Binding-site contacts:
Ligand atom C5' contacts residue VAL248 of chain 1.C at 4.0 Å (hydrophobic).
Ligand atom C6' contacts residue ARG251 of chain 1.C at 4.0 Å.
Ligand atom C1 contacts residue ARG251 of chain 1.C at 3.8 Å.
Ligand atom O1 contacts residue TYR243 of chain 1.C at 2.9 Å (h-bond).
Ligand atom C1' contacts residue ARG251 of chain 1.C at 3.5 Å.
Ligand atom C2 contacts residue ARG251 of chain 1.C at 4.2 Å.
Ligand atom N contacts residue ARG251 of chain 1.C at 2.8 Å (salt-bridge).
Ligand atom N contacts residue TYR37 of chain 1.C at 4.3 Å.
Ligand atom S contacts residue TYR243 of chain 1.C at 4.0 Å.
Ligand atom O2 contacts residue ALA247 of chain 1.C at 3.9 Å.
Ligand atom C1 contacts residue ALA247 of chain 1.C at 4.4 Å (hydrophobic).
Ligand atom C6' contacts residue ALA247 of chain 1.C at 4.1 Å (hydrophobic).
Ligand atom C2' contacts residue ARG251 of chain 1.C at 3.9 Å.
Ligand atom C6' contacts residue VAL248 of chain 1.C at 4.0 Å (hydrophobic).
Ligand atom O1 contacts residue MET36 of chain 1.C at 4.1 Å.
Ligand atom O2 contacts residue TYR243 of chain 1.C at 3.3 Å.
Ligand atom C2 contacts residue MET36 of chain 1.C at 3.9 Å (hydrophobic).

Sequence of chain 1.C:
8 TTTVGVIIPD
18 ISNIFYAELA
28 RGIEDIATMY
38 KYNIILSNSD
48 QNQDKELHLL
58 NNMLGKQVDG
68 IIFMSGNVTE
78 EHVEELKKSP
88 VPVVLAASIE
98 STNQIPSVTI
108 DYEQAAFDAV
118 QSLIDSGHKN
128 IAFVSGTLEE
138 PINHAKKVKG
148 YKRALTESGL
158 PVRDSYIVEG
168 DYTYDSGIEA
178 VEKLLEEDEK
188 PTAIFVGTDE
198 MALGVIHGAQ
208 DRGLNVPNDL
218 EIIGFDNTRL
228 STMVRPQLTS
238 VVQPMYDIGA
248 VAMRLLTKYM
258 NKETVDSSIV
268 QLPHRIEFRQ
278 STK

This protein binds this small molecule.
Small molecule (SMILES): O=S(=O)(O)CCNc1ccccc1